Sequence of chain 1.A:
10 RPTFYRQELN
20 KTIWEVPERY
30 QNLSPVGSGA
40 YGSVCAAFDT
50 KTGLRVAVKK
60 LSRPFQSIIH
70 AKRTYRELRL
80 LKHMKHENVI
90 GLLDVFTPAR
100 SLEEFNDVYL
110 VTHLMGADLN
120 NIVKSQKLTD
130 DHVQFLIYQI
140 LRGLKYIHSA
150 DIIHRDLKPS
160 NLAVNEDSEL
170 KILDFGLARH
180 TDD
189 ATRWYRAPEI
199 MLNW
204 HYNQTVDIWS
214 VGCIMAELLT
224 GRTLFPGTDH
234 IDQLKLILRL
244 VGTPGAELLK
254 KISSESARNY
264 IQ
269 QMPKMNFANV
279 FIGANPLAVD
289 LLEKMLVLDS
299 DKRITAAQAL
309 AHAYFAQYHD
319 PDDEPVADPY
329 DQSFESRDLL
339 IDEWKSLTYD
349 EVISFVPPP

Binding-site contacts:
Ligand atom C6 contacts residue ALA56 of chain 1.A at 3.4 Å (hydrophobic).
Ligand atom C22 contacts residue MET114 of chain 1.A at 3.5 Å (hydrophobic).
Ligand atom N21 contacts residue MET114 of chain 1.A at 3.0 Å (h-bond).
Ligand atom C12 contacts residue TYR40 of chain 1.A at 3.5 Å (hydrophobic).
Ligand atom C20 contacts residue ALA56 of chain 1.A at 3.3 Å (hydrophobic).
Ligand atom C20 contacts residue HIS112 of chain 1.A at 3.4 Å.
Ligand atom C18 contacts residue PHE174 of chain 1.A at 3.6 Å (hydrophobic).
Ligand atom N29 contacts residue HIS179 of chain 1.A at 3.4 Å (h-bond).
Ligand atom C5 contacts residue LYS58 of chain 1.A at 3.6 Å.
Ligand atom C14 contacts residue GLY175 of chain 1.A at 2.9 Å.
Ligand atom C20 contacts residue MET114 of chain 1.A at 3.4 Å (hydrophobic).
Ligand atom C13 contacts residue TYR40 of chain 1.A at 3.4 Å (hydrophobic).
Ligand atom C9 contacts residue PHE174 of chain 1.A at 3.5 Å (hydrophobic).
Ligand atom C6 contacts residue LEU109 of chain 1.A at 3.5 Å (hydrophobic).
Ligand atom C28 contacts residue ALA177 of chain 1.A at 3.6 Å (hydrophobic).
Ligand atom O25 contacts residue ALA177 of chain 1.A at 2.9 Å (h-bond).
Ligand atom C26 contacts residue MET114 of chain 1.A at 3.2 Å (hydrophobic).
Ligand atom F8 contacts residue THR111 of chain 1.A at 3.2 Å.
Ligand atom C1 contacts residue LEU80 of chain 1.A at 3.6 Å (hydrophobic).
Ligand atom O25 contacts residue LEU176 of chain 1.A at 3.4 Å.
Ligand atom N16 contacts residue PHE174 of chain 1.A at 3.3 Å.
Ligand atom C13 contacts residue GLY175 of chain 1.A at 3.3 Å.
Ligand atom C7 contacts residue THR111 of chain 1.A at 3.4 Å.
Ligand atom C17 contacts residue PHE174 of chain 1.A at 3.2 Å (hydrophobic).
Ligand atom C19 contacts residue ALA56 of chain 1.A at 3.5 Å (hydrophobic).
Ligand atom C11 contacts residue PHE174 of chain 1.A at 3.5 Å (hydrophobic).
Ligand atom C27 contacts residue ALA177 of chain 1.A at 3.2 Å (hydrophobic).
Ligand atom N10 contacts residue LYS58 of chain 1.A at 2.9 Å (salt-bridge).
Ligand atom O25 contacts residue VAL35 of chain 1.A at 3.2 Å.
Ligand atom F8 contacts residue LEU109 of chain 1.A at 3.1 Å.
Ligand atom N23 contacts residue MET114 of chain 1.A at 2.7 Å (h-bond).
Ligand atom F8 contacts residue VAL110 of chain 1.A at 3.0 Å.
Ligand atom C28 contacts residue HIS179 of chain 1.A at 3.6 Å.
Ligand atom N15 contacts residue GLY175 of chain 1.A at 3.5 Å (h-bond).
Ligand atom C24 contacts residue MET114 of chain 1.A at 3.3 Å (hydrophobic).
Ligand atom C24 contacts residue VAL35 of chain 1.A at 3.3 Å (hydrophobic).
Ligand atom C33 contacts residue MET114 of chain 1.A at 3.0 Å (hydrophobic).
Ligand atom C3 contacts residue LYS58 of chain 1.A at 3.5 Å.
Ligand atom O30 contacts residue HIS179 of chain 1.A at 2.5 Å (h-bond).
Ligand atom C6 contacts residue THR111 of chain 1.A at 3.6 Å.

A small-molecule ligand and the protein it binds are described below.
Small molecule (SMILES): Cc1cc(-c2nc3cccnn3c2-c2ccnc(NC(=O)c3cc[n+]([O-])c(C)c3)c2)ccc1F